Sequence of chain 5.A:
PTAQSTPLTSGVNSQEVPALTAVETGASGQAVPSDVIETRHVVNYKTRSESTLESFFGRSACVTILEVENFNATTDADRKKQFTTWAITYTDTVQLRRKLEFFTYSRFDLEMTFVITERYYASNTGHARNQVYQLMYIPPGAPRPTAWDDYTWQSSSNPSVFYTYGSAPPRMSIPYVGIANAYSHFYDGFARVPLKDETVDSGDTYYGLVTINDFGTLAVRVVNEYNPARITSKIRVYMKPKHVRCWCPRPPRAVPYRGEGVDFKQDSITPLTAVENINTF

Sequence of chain 4.A:
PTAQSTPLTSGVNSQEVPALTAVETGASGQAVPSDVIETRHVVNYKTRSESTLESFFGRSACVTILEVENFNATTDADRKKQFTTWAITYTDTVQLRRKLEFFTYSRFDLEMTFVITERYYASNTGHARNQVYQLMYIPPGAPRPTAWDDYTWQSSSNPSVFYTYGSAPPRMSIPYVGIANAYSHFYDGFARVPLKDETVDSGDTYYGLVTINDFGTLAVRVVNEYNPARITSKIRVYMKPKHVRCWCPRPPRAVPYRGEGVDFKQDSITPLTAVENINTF

Binding-site contacts:
Ligand atom O1A contacts residue SER147 of chain 5.A at 2.8 Å (h-bond).
Ligand atom C10 contacts residue TYR250 of chain 4.A at 3.5 Å (hydrophobic).
Ligand atom C1 contacts residue PRO252 of chain 4.A at 4.1 Å (hydrophobic).
Ligand atom C10 contacts residue TYR145 of chain 5.A at 3.6 Å (hydrophobic).
Ligand atom O1B contacts residue SER147 of chain 5.A at 3.1 Å (h-bond).
Ligand atom O8 contacts residue ALA146 of chain 5.A at 3.3 Å.
Ligand atom N5 contacts residue TYR250 of chain 4.A at 4.4 Å.
Ligand atom O4 contacts residue PRO252 of chain 4.A at 3.8 Å.
Ligand atom C11 contacts residue TYR250 of chain 4.A at 3.7 Å (hydrophobic).
Ligand atom O1A contacts residue PRO252 of chain 4.A at 3.3 Å.
Ligand atom O4 contacts residue ASN251 of chain 4.A at 4.2 Å.
Ligand atom O4 contacts residue TYR145 of chain 5.A at 4.2 Å.
Ligand atom O10 contacts residue TYR250 of chain 4.A at 2.7 Å (h-bond).
Ligand atom C4 contacts residue TYR145 of chain 5.A at 3.6 Å (hydrophobic).
Ligand atom O1A contacts residue ALA146 of chain 5.A at 4.2 Å.
Ligand atom N5 contacts residue TYR145 of chain 5.A at 2.6 Å (h-bond).
Ligand atom O1B contacts residue ASN148 of chain 5.A at 4.3 Å.
Ligand atom C6 contacts residue ALA146 of chain 5.A at 4.2 Å (hydrophobic).
Ligand atom C8 contacts residue ALA146 of chain 5.A at 4.4 Å (hydrophobic).
Ligand atom C9 contacts residue TYR145 of chain 5.A at 4.2 Å (hydrophobic).
Ligand atom C11 contacts residue ARG143 of chain 5.A at 4.0 Å.
Ligand atom C1 contacts residue ALA146 of chain 5.A at 3.9 Å (hydrophobic).
Ligand atom C6 contacts residue TYR145 of chain 5.A at 3.4 Å (hydrophobic).
Ligand atom C7 contacts residue TYR145 of chain 5.A at 3.8 Å (hydrophobic).
Ligand atom O1B contacts residue ALA146 of chain 5.A at 3.2 Å.
Ligand atom C1 contacts residue SER147 of chain 5.A at 3.6 Å.
Ligand atom C4 contacts residue PRO252 of chain 4.A at 3.8 Å (hydrophobic).
Ligand atom C3 contacts residue PRO252 of chain 4.A at 3.9 Å (hydrophobic).
Ligand atom C11 contacts residue TYR145 of chain 5.A at 3.7 Å (hydrophobic).
Ligand atom O4 contacts residue TYR250 of chain 4.A at 3.4 Å.
Ligand atom C5 contacts residue TYR145 of chain 5.A at 3.3 Å (hydrophobic).

The small molecule below binds the protein below.
Small molecule (SMILES): CC(=O)N[C@H]1[C@H]([C@H](O)[C@H](O)CO)O[C@@](O)(C(=O)O)C[C@@H]1O